Sequence of chain 3.B:
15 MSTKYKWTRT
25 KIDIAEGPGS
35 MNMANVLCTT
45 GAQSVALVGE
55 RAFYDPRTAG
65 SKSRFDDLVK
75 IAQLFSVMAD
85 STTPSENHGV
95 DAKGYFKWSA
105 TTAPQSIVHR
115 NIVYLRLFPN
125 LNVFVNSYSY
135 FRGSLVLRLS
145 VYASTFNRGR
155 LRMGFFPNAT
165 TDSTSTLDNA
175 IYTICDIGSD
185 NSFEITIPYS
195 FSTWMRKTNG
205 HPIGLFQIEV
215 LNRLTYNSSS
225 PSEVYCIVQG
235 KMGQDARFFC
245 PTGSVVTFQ

Sequence of chain 5.A:
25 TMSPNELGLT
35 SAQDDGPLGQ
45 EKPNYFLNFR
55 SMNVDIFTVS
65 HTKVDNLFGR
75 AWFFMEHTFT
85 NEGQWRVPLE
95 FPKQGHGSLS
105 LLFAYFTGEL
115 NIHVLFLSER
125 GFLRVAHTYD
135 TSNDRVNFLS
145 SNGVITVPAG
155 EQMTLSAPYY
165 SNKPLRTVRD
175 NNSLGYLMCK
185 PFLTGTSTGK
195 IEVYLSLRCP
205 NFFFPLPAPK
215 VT

Sequence of chain 5.B:
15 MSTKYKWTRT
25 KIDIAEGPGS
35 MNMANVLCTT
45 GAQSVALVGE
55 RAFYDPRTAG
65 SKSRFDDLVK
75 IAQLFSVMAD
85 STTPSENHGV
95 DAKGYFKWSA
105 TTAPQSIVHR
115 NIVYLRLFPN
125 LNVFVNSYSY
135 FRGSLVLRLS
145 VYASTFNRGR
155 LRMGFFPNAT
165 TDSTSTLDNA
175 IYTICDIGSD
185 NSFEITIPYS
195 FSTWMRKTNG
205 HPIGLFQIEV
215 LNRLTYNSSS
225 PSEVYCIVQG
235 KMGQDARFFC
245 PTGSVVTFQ

Binding-site contacts:
Ligand atom C4 contacts residue TRP21 of chain 3.B at 3.7 Å (hydrophobic).
Ligand atom C6 contacts residue TYR58 of chain 5.B at 3.5 Å (hydrophobic).
Ligand atom N1 contacts residue TRP21 of chain 3.B at 3.5 Å.
Ligand atom C5 contacts residue TRP21 of chain 3.B at 3.4 Å (hydrophobic).
Ligand atom C4 contacts residue ARG68 of chain 5.B at 3.7 Å.
Ligand atom N3 contacts residue ARG55 of chain 5.B at 3.5 Å (salt-bridge).
Ligand atom OP1 contacts residue LYS18 of chain 2.B at 3.3 Å (salt-bridge).
Ligand atom N2 contacts residue ARG55 of chain 5.B at 3.7 Å.
Ligand atom C2 contacts residue ALA56 of chain 5.B at 3.7 Å (hydrophobic).
Ligand atom N2 contacts residue THR17 of chain 3.B at 3.8 Å.
Ligand atom C2 contacts residue TRP21 of chain 3.B at 3.8 Å (hydrophobic).
Ligand atom P contacts residue ARG202 of chain 5.A at 3.8 Å.
Ligand atom P contacts residue TYR19 of chain 2.B at 3.7 Å.
Ligand atom O4 contacts residue ARG68 of chain 5.B at 3.7 Å.
Ligand atom O2' contacts residue THR17 of chain 3.B at 3.3 Å (h-bond).
Ligand atom O4' contacts residue TRP21 of chain 3.B at 3.6 Å.
Ligand atom N3 contacts residue ASN205 of chain 5.A at 3.7 Å.
Ligand atom C1' contacts residue ARG55 of chain 5.B at 3.4 Å.
Ligand atom O2 contacts residue ARG55 of chain 5.B at 3.2 Å (salt-bridge).
Ligand atom O6 contacts residue TYR58 of chain 5.B at 3.0 Å (h-bond).
Ligand atom O2 contacts residue TYR58 of chain 5.B at 3.8 Å.
Ligand atom N2 contacts residue ALA56 of chain 5.B at 3.3 Å (h-bond).
Ligand atom O4 contacts residue TRP21 of chain 3.B at 3.6 Å.
Ligand atom O2' contacts residue ARG55 of chain 5.B at 2.7 Å (salt-bridge).
Ligand atom C2' contacts residue ARG55 of chain 5.B at 3.6 Å.
Ligand atom O4 contacts residue ASN205 of chain 5.A at 3.4 Å (h-bond).
Ligand atom C1' contacts residue TRP21 of chain 3.B at 3.7 Å (hydrophobic).
Ligand atom N3 contacts residue TRP21 of chain 3.B at 3.8 Å.
Ligand atom C5' contacts residue ARG202 of chain 5.A at 3.0 Å.
Ligand atom O2' contacts residue TYR19 of chain 2.B at 3.4 Å.
Ligand atom O4' contacts residue CYS203 of chain 5.A at 3.5 Å (h-bond).
Ligand atom OP2 contacts residue ARG202 of chain 5.A at 2.5 Å (salt-bridge).
Ligand atom OP2 contacts residue MET15 of chain 3.B at 3.5 Å.
Ligand atom O3' contacts residue ARG55 of chain 5.B at 3.6 Å.
Ligand atom N1 contacts residue ALA56 of chain 5.B at 3.2 Å (h-bond).
Ligand atom OP2 contacts residue THR17 of chain 3.B at 3.2 Å.
Ligand atom C6 contacts residue TRP21 of chain 3.B at 3.3 Å (hydrophobic).
Ligand atom O3' contacts residue TYR19 of chain 2.B at 3.0 Å (h-bond).
Ligand atom OP1 contacts residue TYR19 of chain 2.B at 3.1 Å (h-bond).
Ligand atom N1 contacts residue TYR58 of chain 5.B at 3.6 Å.

Sequence of chain 2.B:
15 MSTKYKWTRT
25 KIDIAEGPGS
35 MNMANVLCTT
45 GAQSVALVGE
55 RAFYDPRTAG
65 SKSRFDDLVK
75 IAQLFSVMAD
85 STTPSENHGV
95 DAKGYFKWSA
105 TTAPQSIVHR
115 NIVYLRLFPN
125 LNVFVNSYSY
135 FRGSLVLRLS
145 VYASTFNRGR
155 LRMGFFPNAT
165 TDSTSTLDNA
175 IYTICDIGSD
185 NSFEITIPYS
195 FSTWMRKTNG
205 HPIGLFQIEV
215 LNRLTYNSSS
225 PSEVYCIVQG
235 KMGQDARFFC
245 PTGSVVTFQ

A small-molecule ligand and the protein it binds are described below.
Small molecule (SMILES): Nc1nc(=O)c2ncn([C@@H]3O[C@H](CO)[C@@H](O[P](=O)(O)OC[C@H]4O[C@@H](n5ccc(=O)[nH]c5=O)[C@H](O)[C@@H]4O[P](=O)(O)OC[C@H]4O[C@@H](n5ccc(=O)[nH]c5=O)[C@H](O)[C@@H]4O[P](=O)(O)OC[C@H]4O[C@@H](n5ccc(=O)[nH]c5=O)[C@H](O)[C@@H]4O[P](=O)(O)OC[C@H]4O[C@@H](n5ccc(=O)[nH]c5=O)[C@H](O)[C@@H]4O[P](=O)(O)OC[C@H]4O[C@@H](n5ccc(=O)[nH]c5=O)[C@H](O)[C@@H]4O)[C@H]3O)c2[nH]1